Binding-site contacts:
Ligand atom C1 contacts residue ASN430 of chain 1.E at 1.4 Å.
Ligand atom C3 contacts residue ASN430 of chain 1.E at 3.8 Å.
Ligand atom N2 contacts residue ASN430 of chain 1.E at 2.9 Å (h-bond).
Ligand atom O5 contacts residue ASN430 of chain 1.E at 2.4 Å (h-bond).
Ligand atom C5 contacts residue ASN430 of chain 1.E at 3.7 Å.
Ligand atom O7 contacts residue ASN430 of chain 1.E at 3.3 Å (h-bond).
Ligand atom C7 contacts residue ASN430 of chain 1.E at 3.3 Å.
Ligand atom C6 contacts residue ASN430 of chain 1.E at 4.5 Å.
Ligand atom C4 contacts residue ASN430 of chain 1.E at 4.2 Å.
Ligand atom C2 contacts residue ASN430 of chain 1.E at 2.5 Å.
Ligand atom C8 contacts residue ASN430 of chain 1.E at 4.4 Å.

This protein binds this small molecule.
Small molecule (SMILES): CC(=O)N[C@@H]1[C@@H](O)[C@H](O)[C@@H](CO)O[C@H]1O

Sequence of chain 1.E:
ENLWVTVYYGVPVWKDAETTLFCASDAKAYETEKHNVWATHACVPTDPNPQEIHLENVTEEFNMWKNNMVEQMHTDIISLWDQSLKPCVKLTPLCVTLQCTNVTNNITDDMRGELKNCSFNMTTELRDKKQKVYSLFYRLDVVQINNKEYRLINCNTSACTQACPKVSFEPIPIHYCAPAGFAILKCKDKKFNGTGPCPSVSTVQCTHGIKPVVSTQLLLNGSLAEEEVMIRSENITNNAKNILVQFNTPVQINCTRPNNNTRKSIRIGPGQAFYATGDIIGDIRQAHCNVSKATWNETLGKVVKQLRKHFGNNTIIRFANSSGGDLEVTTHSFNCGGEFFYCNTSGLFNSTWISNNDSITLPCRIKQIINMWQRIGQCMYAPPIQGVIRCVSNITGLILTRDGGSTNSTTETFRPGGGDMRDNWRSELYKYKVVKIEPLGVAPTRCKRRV